Binding-site contacts:
Ligand atom N3 contacts residue VAL60 of chain 1.B at 3.0 Å (h-bond).
Ligand atom O4' contacts residue GLU241 of chain 1.B at 3.6 Å.
Ligand atom PB contacts residue CO1 of chain 1.F at 3.2 Å.
Ligand atom C2D contacts residue VAL150 of chain 1.B at 3.6 Å (hydrophobic).
Ligand atom C4' contacts residue ASP240 of chain 1.B at 3.2 Å.
Ligand atom O3D contacts residue ASP151 of chain 1.B at 3.3 Å (salt-bridge).
Ligand atom O3D contacts residue ASP149 of chain 1.B at 3.0 Å.
Ligand atom O1B contacts residue CO1 of chain 1.F at 2.4 Å.
Ligand atom PA contacts residue CO1 of chain 1.F at 3.3 Å.
Ligand atom C4D contacts residue ARG126 of chain 1.B at 3.6 Å.
Ligand atom C4' contacts residue SER123 of chain 1.B at 3.5 Å.
Ligand atom O3D contacts residue VAL150 of chain 1.B at 3.0 Å (h-bond).
Ligand atom O2 contacts residue VAL60 of chain 1.B at 2.9 Å (h-bond).
Ligand atom O2' contacts residue HIS204 of chain 1.B at 3.2 Å (h-bond).
Ligand atom O3B contacts residue ASP149 of chain 1.B at 3.4 Å (salt-bridge).
Ligand atom O2D contacts residue PHE58 of chain 1.B at 2.8 Å (h-bond).
Ligand atom O3' contacts residue ALA206 of chain 1.B at 3.5 Å (h-bond).
Ligand atom O3' contacts residue ASP149 of chain 1.B at 3.1 Å (salt-bridge).
Ligand atom N3 contacts residue TYR63 of chain 1.B at 3.4 Å.
Ligand atom O2' contacts residue ASP149 of chain 1.B at 2.2 Å (salt-bridge).
Ligand atom O6' contacts residue HIS239 of chain 1.B at 3.4 Å (h-bond).
Ligand atom C2' contacts residue ASP149 of chain 1.B at 3.1 Å.
Ligand atom O2 contacts residue ALA59 of chain 1.B at 3.5 Å.
Ligand atom O2' contacts residue ALA206 of chain 1.B at 3.0 Å (h-bond).
Ligand atom C3' contacts residue ARG126 of chain 1.B at 3.6 Å.
Ligand atom C4D contacts residue ASP149 of chain 1.B at 3.4 Å.
Ligand atom O2D contacts residue VAL150 of chain 1.B at 3.2 Å (h-bond).
Ligand atom O3B contacts residue CO1 of chain 1.F at 3.6 Å.
Ligand atom O1A contacts residue CO1 of chain 1.F at 2.3 Å.
Ligand atom O1A contacts residue ASP151 of chain 1.B at 2.6 Å (salt-bridge).
Ligand atom O4' contacts residue ALA205 of chain 1.B at 3.1 Å.
Ligand atom O4' contacts residue ASP240 of chain 1.B at 2.6 Å (salt-bridge).
Ligand atom C2D contacts residue PHE58 of chain 1.B at 3.6 Å (hydrophobic).
Ligand atom O2A contacts residue TYR63 of chain 1.B at 2.5 Å (h-bond).
Ligand atom C4 contacts residue TYR63 of chain 1.B at 3.3 Å (hydrophobic).
Ligand atom O4 contacts residue TYR63 of chain 1.B at 3.3 Å.
Ligand atom O3' contacts residue ARG126 of chain 1.B at 3.2 Å (salt-bridge).
Ligand atom C3' contacts residue ASP149 of chain 1.B at 3.0 Å.
Ligand atom O3A contacts residue CO1 of chain 1.F at 3.4 Å.
Ligand atom O3' contacts residue ALA205 of chain 1.B at 2.8 Å (h-bond).

This protein binds this small molecule.
Small molecule (SMILES): O=c1ccn([C@@H]2O[C@H](CO[P](=O)(O)O[P](=O)(O)O[C@H]3O[C@H](CO)[C@H](O)[C@H](O)[C@H]3O)[C@@H](O)[C@H]2O)c(=O)[nH]1

Sequence of chain 1.B:
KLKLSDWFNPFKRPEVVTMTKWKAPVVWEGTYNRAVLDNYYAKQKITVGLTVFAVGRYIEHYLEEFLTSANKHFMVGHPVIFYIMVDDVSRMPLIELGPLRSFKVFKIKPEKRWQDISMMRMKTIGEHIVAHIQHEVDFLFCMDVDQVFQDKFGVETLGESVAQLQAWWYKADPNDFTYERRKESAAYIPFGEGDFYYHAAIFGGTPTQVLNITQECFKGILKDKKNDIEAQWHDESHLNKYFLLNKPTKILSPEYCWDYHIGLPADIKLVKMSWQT